Sequence of chain 1.F:
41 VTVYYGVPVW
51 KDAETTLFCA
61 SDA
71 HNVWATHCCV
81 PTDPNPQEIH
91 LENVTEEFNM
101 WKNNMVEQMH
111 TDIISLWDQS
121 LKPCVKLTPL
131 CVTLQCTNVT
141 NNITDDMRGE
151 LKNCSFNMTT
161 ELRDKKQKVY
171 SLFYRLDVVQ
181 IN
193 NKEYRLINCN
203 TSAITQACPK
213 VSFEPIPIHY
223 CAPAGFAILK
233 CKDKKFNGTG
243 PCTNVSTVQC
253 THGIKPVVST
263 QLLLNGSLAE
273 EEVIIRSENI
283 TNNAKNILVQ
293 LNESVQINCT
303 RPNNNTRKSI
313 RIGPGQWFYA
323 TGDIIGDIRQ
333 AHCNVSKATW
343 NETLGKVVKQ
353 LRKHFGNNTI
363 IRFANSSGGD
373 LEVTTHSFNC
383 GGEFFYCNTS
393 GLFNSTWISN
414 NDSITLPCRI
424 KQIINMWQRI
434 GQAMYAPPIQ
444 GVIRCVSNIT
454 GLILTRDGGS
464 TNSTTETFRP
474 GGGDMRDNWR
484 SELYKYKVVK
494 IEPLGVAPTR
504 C

This small molecule binds to this protein.
Small molecule (SMILES): CC(=O)N[C@@H]1[C@@H](O)[C@H](O)[C@@H](CO)O[C@H]1O

Binding-site contacts:
Ligand atom C7 contacts residue ASN396 of chain 1.F at 3.3 Å.
Ligand atom C1 contacts residue ASN396 of chain 1.F at 1.5 Å.
Ligand atom C4 contacts residue ASN396 of chain 1.F at 4.3 Å.
Ligand atom O7 contacts residue ASN396 of chain 1.F at 3.4 Å (h-bond).
Ligand atom N2 contacts residue ASN396 of chain 1.F at 2.9 Å (h-bond).
Ligand atom C8 contacts residue GLY393 of chain 1.F at 4.1 Å.
Ligand atom C8 contacts residue SER392 of chain 1.F at 4.0 Å.
Ligand atom C3 contacts residue ASN396 of chain 1.F at 3.9 Å.
Ligand atom C5 contacts residue ASN396 of chain 1.F at 3.8 Å.
Ligand atom O5 contacts residue ASN396 of chain 1.F at 2.5 Å (h-bond).
Ligand atom C8 contacts residue ASN396 of chain 1.F at 4.4 Å.
Ligand atom C2 contacts residue ASN396 of chain 1.F at 2.5 Å.